Sequence of chain 1.B:
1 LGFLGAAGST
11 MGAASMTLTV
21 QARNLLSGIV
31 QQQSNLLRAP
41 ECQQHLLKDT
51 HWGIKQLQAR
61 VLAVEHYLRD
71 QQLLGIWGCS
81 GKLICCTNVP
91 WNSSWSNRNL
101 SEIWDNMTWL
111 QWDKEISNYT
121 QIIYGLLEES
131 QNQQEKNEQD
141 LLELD

Binding-site contacts:
Ligand atom O7 contacts residue ASN99 of chain 1.B at 3.8 Å.
Ligand atom C4 contacts residue ASN99 of chain 1.B at 4.4 Å.
Ligand atom C3 contacts residue ASN99 of chain 1.B at 3.9 Å.
Ligand atom C1 contacts residue ASN99 of chain 1.B at 1.5 Å.
Ligand atom C7 contacts residue ASN99 of chain 1.B at 3.5 Å.
Ligand atom C2 contacts residue ASN99 of chain 1.B at 2.5 Å.
Ligand atom C8 contacts residue GLU102 of chain 1.B at 3.7 Å.
Ligand atom C5 contacts residue ASN99 of chain 1.B at 3.8 Å.
Ligand atom C8 contacts residue ASN99 of chain 1.B at 3.8 Å.
Ligand atom O5 contacts residue ASN99 of chain 1.B at 2.5 Å (h-bond).
Ligand atom C7 contacts residue GLU102 of chain 1.B at 4.4 Å.
Ligand atom N2 contacts residue ASN99 of chain 1.B at 2.9 Å (h-bond).

This small molecule binds to this protein.
Small molecule (SMILES): CC(=O)N[C@@H]1[C@@H](O)[C@H](O)[C@@H](CO)O[C@H]1O